Binding-site contacts:
Ligand atom O10 contacts residue THR155 of chain 1.A at 4.0 Å.
Ligand atom O7 contacts residue LEU194 of chain 1.A at 4.0 Å.
Ligand atom C7 contacts residue TRP153 of chain 1.A at 3.6 Å (hydrophobic).
Ligand atom O10 contacts residue GLY134 of chain 1.A at 3.9 Å.
Ligand atom O4 contacts residue ASP225 of chain 1.A at 3.2 Å (salt-bridge).
Ligand atom O8 contacts residue TRP153 of chain 1.A at 3.7 Å.
Ligand atom O2 contacts residue LYS222 of chain 1.A at 3.4 Å (salt-bridge).
Ligand atom O1B contacts residue GLN226 of chain 1.A at 3.8 Å.
Ligand atom C4 contacts residue VAL135 of chain 1.A at 3.1 Å (hydrophobic).
Ligand atom O8 contacts residue GLN226 of chain 1.A at 3.0 Å (h-bond).
Ligand atom C3 contacts residue LYS222 of chain 1.A at 3.9 Å.
Ligand atom C4 contacts residue ASP225 of chain 1.A at 3.3 Å.
Ligand atom O8 contacts residue TYR95 of chain 1.A at 2.6 Å (h-bond).
Ligand atom O1B contacts residue ALA137 of chain 1.A at 3.3 Å (h-bond).
Ligand atom C1 contacts residue ALA137 of chain 1.A at 3.4 Å (hydrophobic).
Ligand atom C9 contacts residue HIS183 of chain 1.A at 3.4 Å.
Ligand atom C9 contacts residue GLU190 of chain 1.A at 3.0 Å.
Ligand atom O9 contacts residue HIS183 of chain 1.A at 3.4 Å (h-bond).
Ligand atom O1A contacts residue ALA137 of chain 1.A at 2.9 Å (h-bond).
Ligand atom O1A contacts residue THR136 of chain 1.A at 3.8 Å.
Ligand atom O3 contacts residue ASP225 of chain 1.A at 3.0 Å (salt-bridge).
Ligand atom O10 contacts residue TRP153 of chain 1.A at 3.9 Å.
Ligand atom O9 contacts residue GLU190 of chain 1.A at 2.6 Å (salt-bridge).
Ligand atom O4 contacts residue GLN226 of chain 1.A at 3.6 Å.
Ligand atom C8 contacts residue TYR95 of chain 1.A at 3.6 Å (hydrophobic).
Ligand atom C4 contacts residue GLN226 of chain 1.A at 4.0 Å.
Ligand atom C6 contacts residue GLN226 of chain 1.A at 3.9 Å.
Ligand atom C3 contacts residue ASP225 of chain 1.A at 3.3 Å.
Ligand atom O9 contacts residue PRO186 of chain 1.A at 3.9 Å.
Ligand atom C5 contacts residue VAL135 of chain 1.A at 3.6 Å (hydrophobic).
Ligand atom C9 contacts residue TYR95 of chain 1.A at 3.4 Å (hydrophobic).
Ligand atom C1 contacts residue THR136 of chain 1.A at 3.7 Å.
Ligand atom C8 contacts residue ASN193 of chain 1.A at 3.5 Å.
Ligand atom O3 contacts residue LYS222 of chain 1.A at 2.8 Å (salt-bridge).
Ligand atom C11 contacts residue LEU194 of chain 1.A at 3.3 Å (hydrophobic).
Ligand atom O1B contacts residue THR136 of chain 1.A at 2.6 Å (h-bond).
Ligand atom C2 contacts residue LYS222 of chain 1.A at 3.9 Å.
Ligand atom O4 contacts residue VAL135 of chain 1.A at 3.5 Å (h-bond).
Ligand atom O9 contacts residue TYR95 of chain 1.A at 3.0 Å (h-bond).
Ligand atom N5 contacts residue VAL135 of chain 1.A at 3.0 Å (h-bond).

Sequence of chain 1.A:
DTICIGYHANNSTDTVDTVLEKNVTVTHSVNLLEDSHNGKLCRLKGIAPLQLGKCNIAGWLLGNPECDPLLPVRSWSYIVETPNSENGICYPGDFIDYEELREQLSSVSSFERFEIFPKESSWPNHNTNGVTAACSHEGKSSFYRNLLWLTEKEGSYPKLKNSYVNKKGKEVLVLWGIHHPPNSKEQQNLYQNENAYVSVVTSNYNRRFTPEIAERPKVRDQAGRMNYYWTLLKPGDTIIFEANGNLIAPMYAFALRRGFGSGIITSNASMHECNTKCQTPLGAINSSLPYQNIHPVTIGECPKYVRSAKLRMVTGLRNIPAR

This protein binds this small molecule.
Small molecule (SMILES): CC(=O)N[C@H]1[C@H]([C@H](O)[C@H](O)CO)O[C@@](OC[C@H]2O[C@@H](O[C@H]3[C@H](O)[C@@H](NC(C)=O)CO[C@@H]3CO)[C@H](O)[C@@H](O)[C@H]2O)(C(=O)O)C[C@@H]1O